Sequence of chain 1.A:
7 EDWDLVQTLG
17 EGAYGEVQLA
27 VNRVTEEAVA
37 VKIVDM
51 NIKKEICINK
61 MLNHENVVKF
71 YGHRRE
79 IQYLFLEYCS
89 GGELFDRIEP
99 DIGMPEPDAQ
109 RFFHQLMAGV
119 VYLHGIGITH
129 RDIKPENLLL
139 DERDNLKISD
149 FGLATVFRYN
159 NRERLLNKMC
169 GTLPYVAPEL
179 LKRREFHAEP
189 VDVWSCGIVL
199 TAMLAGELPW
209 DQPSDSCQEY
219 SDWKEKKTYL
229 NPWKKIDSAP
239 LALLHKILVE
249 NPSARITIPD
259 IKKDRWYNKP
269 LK

The small molecule below binds the protein below.
Small molecule (SMILES): O=c1[nH]cnc2sc3c(c12)CCCC3

Binding-site contacts:
Ligand atom CAM contacts residue VAL23 of chain 1.A at 4.1 Å (hydrophobic).
Ligand atom NAG contacts residue LEU84 of chain 1.A at 4.3 Å.
Ligand atom CAM contacts residue LEU137 of chain 1.A at 3.4 Å (hydrophobic).
Ligand atom CAL contacts residue ALA36 of chain 1.A at 3.9 Å (hydrophobic).
Ligand atom CAL contacts residue TYR86 of chain 1.A at 4.2 Å (hydrophobic).
Ligand atom NAH contacts residue TYR86 of chain 1.A at 3.8 Å.
Ligand atom SAI contacts residue VAL23 of chain 1.A at 4.0 Å.
Ligand atom CAF contacts residue CYS87 of chain 1.A at 4.1 Å (hydrophobic).
Ligand atom CAC contacts residue GLY16 of chain 1.A at 4.4 Å.
Ligand atom OAA contacts residue GLU85 of chain 1.A at 4.0 Å.
Ligand atom CAC contacts residue LEU15 of chain 1.A at 3.1 Å (hydrophobic).
Ligand atom NAG contacts residue GLU85 of chain 1.A at 4.4 Å.
Ligand atom SAI contacts residue LEU137 of chain 1.A at 3.9 Å.
Ligand atom CAE contacts residue LEU15 of chain 1.A at 3.8 Å (hydrophobic).
Ligand atom NAG contacts residue SER147 of chain 1.A at 4.3 Å.
Ligand atom CAL contacts residue LEU137 of chain 1.A at 3.7 Å (hydrophobic).
Ligand atom CAB contacts residue GLU85 of chain 1.A at 3.1 Å.
Ligand atom CAD contacts residue GLY90 of chain 1.A at 3.9 Å.
Ligand atom CAK contacts residue LEU137 of chain 1.A at 3.7 Å (hydrophobic).
Ligand atom CAN contacts residue LEU137 of chain 1.A at 3.3 Å (hydrophobic).
Ligand atom NAG contacts residue ALA36 of chain 1.A at 4.0 Å.
Ligand atom CAB contacts residue VAL68 of chain 1.A at 4.0 Å (hydrophobic).
Ligand atom CAJ contacts residue LEU137 of chain 1.A at 4.1 Å (hydrophobic).
Ligand atom CAB contacts residue LEU137 of chain 1.A at 4.1 Å (hydrophobic).
Ligand atom CAE contacts residue GLU91 of chain 1.A at 4.3 Å.
Ligand atom OAA contacts residue CYS87 of chain 1.A at 2.7 Å (h-bond).
Ligand atom NAG contacts residue LEU137 of chain 1.A at 3.8 Å.
Ligand atom OAA contacts residue LEU137 of chain 1.A at 4.3 Å.
Ligand atom CAL contacts residue CYS87 of chain 1.A at 3.6 Å (hydrophobic).
Ligand atom OAA contacts residue TYR86 of chain 1.A at 3.5 Å.
Ligand atom CAB contacts residue LEU84 of chain 1.A at 3.8 Å (hydrophobic).
Ligand atom NAH contacts residue GLU85 of chain 1.A at 2.5 Å (salt-bridge).
Ligand atom CAF contacts residue LEU15 of chain 1.A at 4.2 Å (hydrophobic).
Ligand atom NAH contacts residue ALA36 of chain 1.A at 3.3 Å.
Ligand atom CAL contacts residue GLU85 of chain 1.A at 3.7 Å.
Ligand atom OAA contacts residue ALA36 of chain 1.A at 4.4 Å.
Ligand atom OAA contacts residue LEU15 of chain 1.A at 4.2 Å.
Ligand atom CAB contacts residue ALA36 of chain 1.A at 3.4 Å (hydrophobic).
Ligand atom NAH contacts residue LEU137 of chain 1.A at 4.1 Å.
Ligand atom NAH contacts residue CYS87 of chain 1.A at 3.8 Å.